Sequence of chain 1.A:
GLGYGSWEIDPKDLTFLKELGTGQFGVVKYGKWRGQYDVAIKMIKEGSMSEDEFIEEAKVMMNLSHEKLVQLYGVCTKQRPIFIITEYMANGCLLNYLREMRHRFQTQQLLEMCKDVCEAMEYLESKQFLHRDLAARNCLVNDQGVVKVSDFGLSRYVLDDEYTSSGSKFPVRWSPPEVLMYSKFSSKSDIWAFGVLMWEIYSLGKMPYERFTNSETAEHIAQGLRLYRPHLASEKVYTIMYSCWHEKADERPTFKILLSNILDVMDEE

The protein below binds the small molecule below.
Small molecule (SMILES): CCOc1nc(-c2n[nH]c(=O)[nH]2)cc2ccccc12

Binding-site contacts:
Ligand atom N15 contacts residue GLU99 of chain 1.A at 3.6 Å.
Ligand atom N20 contacts residue LEU152 of chain 1.A at 3.5 Å.
Ligand atom C10 contacts residue GLY104 of chain 1.A at 3.8 Å.
Ligand atom N16 contacts residue MET101 of chain 1.A at 3.7 Å.
Ligand atom C14 contacts residue LEU152 of chain 1.A at 3.9 Å (hydrophobic).
Ligand atom N16 contacts residue ALA52 of chain 1.A at 3.4 Å.
Ligand atom C9 contacts residue GLY104 of chain 1.A at 3.5 Å.
Ligand atom C1 contacts residue GLY33 of chain 1.A at 3.6 Å.
Ligand atom N16 contacts residue LEU152 of chain 1.A at 3.7 Å.
Ligand atom C18 contacts residue LEU152 of chain 1.A at 3.4 Å (hydrophobic).
Ligand atom O19 contacts residue LYS54 of chain 1.A at 3.0 Å (salt-bridge).
Ligand atom C6 contacts residue LEU32 of chain 1.A at 3.9 Å (hydrophobic).
Ligand atom N15 contacts residue TYR100 of chain 1.A at 3.9 Å.
Ligand atom C9 contacts residue MET101 of chain 1.A at 3.3 Å (hydrophobic).
Ligand atom C13 contacts residue GLY104 of chain 1.A at 4.0 Å.
Ligand atom C13 contacts residue LEU32 of chain 1.A at 3.9 Å (hydrophobic).
Ligand atom N16 contacts residue GLU99 of chain 1.A at 2.7 Å (salt-bridge).
Ligand atom C8 contacts residue GLY104 of chain 1.A at 3.6 Å.
Ligand atom C9 contacts residue ALA102 of chain 1.A at 3.5 Å (hydrophobic).
Ligand atom N15 contacts residue LEU152 of chain 1.A at 4.0 Å.
Ligand atom N20 contacts residue ALA52 of chain 1.A at 4.0 Å.
Ligand atom C1 contacts residue VAL40 of chain 1.A at 3.8 Å (hydrophobic).
Ligand atom C12 contacts residue LEU32 of chain 1.A at 3.6 Å (hydrophobic).
Ligand atom O19 contacts residue LEU152 of chain 1.A at 3.7 Å.
Ligand atom N15 contacts residue MET101 of chain 1.A at 3.1 Å (h-bond).
Ligand atom C4 contacts residue LEU32 of chain 1.A at 4.0 Å (hydrophobic).
Ligand atom O19 contacts residue THR98 of chain 1.A at 2.8 Å (h-bond).
Ligand atom C10 contacts residue ALA102 of chain 1.A at 3.6 Å (hydrophobic).
Ligand atom N16 contacts residue TYR100 of chain 1.A at 3.9 Å.
Ligand atom C18 contacts residue THR98 of chain 1.A at 3.5 Å.
Ligand atom C7 contacts residue LEU32 of chain 1.A at 3.8 Å (hydrophobic).
Ligand atom C8 contacts residue LEU32 of chain 1.A at 3.9 Å (hydrophobic).
Ligand atom C18 contacts residue GLU99 of chain 1.A at 3.7 Å.
Ligand atom N16 contacts residue THR98 of chain 1.A at 3.8 Å.
Ligand atom C8 contacts residue MET101 of chain 1.A at 3.5 Å (hydrophobic).
Ligand atom C1 contacts residue THR34 of chain 1.A at 3.7 Å.
Ligand atom C18 contacts residue ALA52 of chain 1.A at 3.6 Å (hydrophobic).
Ligand atom N15 contacts residue ALA52 of chain 1.A at 3.7 Å.
Ligand atom C7 contacts residue MET101 of chain 1.A at 3.1 Å (hydrophobic).
Ligand atom C14 contacts residue ALA52 of chain 1.A at 4.0 Å (hydrophobic).